Sequence of chain 1.C:
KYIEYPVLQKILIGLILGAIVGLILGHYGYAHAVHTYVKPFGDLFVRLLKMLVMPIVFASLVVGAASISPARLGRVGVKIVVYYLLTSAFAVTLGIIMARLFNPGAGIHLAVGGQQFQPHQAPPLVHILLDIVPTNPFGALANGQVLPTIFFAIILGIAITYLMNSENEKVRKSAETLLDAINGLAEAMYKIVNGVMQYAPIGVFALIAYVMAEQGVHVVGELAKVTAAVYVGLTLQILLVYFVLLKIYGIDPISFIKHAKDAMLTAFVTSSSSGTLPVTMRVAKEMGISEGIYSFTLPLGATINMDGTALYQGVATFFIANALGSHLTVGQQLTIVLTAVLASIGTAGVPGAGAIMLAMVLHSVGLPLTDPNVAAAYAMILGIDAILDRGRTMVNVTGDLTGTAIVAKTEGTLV

Binding-site contacts:
Ligand atom OXT contacts residue SER276 of chain 1.C at 3.5 Å (h-bond).
Ligand atom OD2 contacts residue PRO356 of chain 1.C at 3.0 Å (h-bond).
Ligand atom N contacts residue SER276 of chain 1.C at 3.3 Å (h-bond).
Ligand atom CG contacts residue PRO356 of chain 1.C at 3.8 Å (hydrophobic).
Ligand atom C contacts residue GLY354 of chain 1.C at 3.8 Å.
Ligand atom OD1 contacts residue ALA358 of chain 1.C at 4.0 Å.
Ligand atom CA contacts residue THR398 of chain 1.C at 3.4 Å.
Ligand atom N contacts residue THR398 of chain 1.C at 2.7 Å (h-bond).
Ligand atom N contacts residue ARG397 of chain 1.C at 3.8 Å.
Ligand atom OXT contacts residue SER278 of chain 1.C at 2.9 Å (h-bond).
Ligand atom OD2 contacts residue ARG397 of chain 1.C at 3.3 Å (salt-bridge).
Ligand atom OD1 contacts residue ARG397 of chain 1.C at 3.4 Å.
Ligand atom C contacts residue ASN401 of chain 1.C at 3.8 Å.
Ligand atom C contacts residue VAL355 of chain 1.C at 3.7 Å (hydrophobic).
Ligand atom OXT contacts residue SER277 of chain 1.C at 3.4 Å.
Ligand atom CA contacts residue VAL355 of chain 1.C at 3.6 Å (hydrophobic).
Ligand atom O contacts residue MET311 of chain 1.C at 3.6 Å.
Ligand atom C contacts residue SER278 of chain 1.C at 3.5 Å.
Ligand atom CA contacts residue ASN401 of chain 1.C at 3.9 Å.
Ligand atom CB contacts residue VAL355 of chain 1.C at 3.5 Å (hydrophobic).
Ligand atom OXT contacts residue VAL355 of chain 1.C at 3.0 Å (h-bond).
Ligand atom OXT contacts residue GLY354 of chain 1.C at 3.4 Å.
Ligand atom C contacts residue THR398 of chain 1.C at 3.4 Å.
Ligand atom OXT contacts residue THR398 of chain 1.C at 3.5 Å.
Ligand atom OD1 contacts residue THR314 of chain 1.C at 3.5 Å (h-bond).
Ligand atom CG contacts residue ALA358 of chain 1.C at 3.9 Å (hydrophobic).
Ligand atom OD2 contacts residue GLY357 of chain 1.C at 3.4 Å.
Ligand atom O contacts residue SER278 of chain 1.C at 2.9 Å (h-bond).
Ligand atom CB contacts residue GLY354 of chain 1.C at 3.5 Å.
Ligand atom O contacts residue ASN401 of chain 1.C at 3.0 Å (h-bond).
Ligand atom OD1 contacts residue GLY359 of chain 1.C at 2.9 Å.
Ligand atom OD2 contacts residue ALA358 of chain 1.C at 3.2 Å.
Ligand atom O contacts residue THR398 of chain 1.C at 3.4 Å.
Ligand atom N contacts residue PRO356 of chain 1.C at 3.8 Å.
Ligand atom N contacts residue VAL355 of chain 1.C at 3.2 Å (h-bond).
Ligand atom OD2 contacts residue GLY359 of chain 1.C at 2.4 Å (h-bond).
Ligand atom N contacts residue ASP394 of chain 1.C at 2.5 Å (salt-bridge).
Ligand atom CA contacts residue ASP394 of chain 1.C at 3.9 Å.
Ligand atom CG contacts residue ARG397 of chain 1.C at 3.5 Å.
Ligand atom CG contacts residue GLY359 of chain 1.C at 3.1 Å.

This protein binds this small molecule.
Small molecule (SMILES): N[C@@H](CC(=O)O)C(=O)O